Binding-site contacts:
Ligand atom C32 contacts residue ASP25 of chain 1.A at 3.2 Å.
Ligand atom C12 contacts residue GLY48 of chain 1.B at 3.2 Å.
Ligand atom C27 contacts residue ILE82 of chain 1.A at 3.6 Å (hydrophobic).
Ligand atom C14 contacts residue ASP29 of chain 1.B at 3.7 Å.
Ligand atom O2 contacts residue ASP30 of chain 1.A at 2.7 Å (salt-bridge).
Ligand atom C34 contacts residue ASP25 of chain 1.B at 3.8 Å.
Ligand atom O33 contacts residue ILE50 of chain 1.B at 3.3 Å.
Ligand atom O31 contacts residue ASP25 of chain 1.B at 2.6 Å (salt-bridge).
Ligand atom C15 contacts residue GLY48 of chain 1.B at 3.3 Å.
Ligand atom C26 contacts residue ILE82 of chain 1.A at 3.5 Å (hydrophobic).
Ligand atom C43 contacts residue ILE32 of chain 1.A at 3.5 Å (hydrophobic).
Ligand atom O1 contacts residue ALA28 of chain 1.B at 3.6 Å.
Ligand atom C1 contacts residue ASP29 of chain 1.B at 3.7 Å.
Ligand atom C1 contacts residue ASP30 of chain 1.B at 3.6 Å.
Ligand atom C31 contacts residue ASP25 of chain 1.B at 3.4 Å.
Ligand atom C2 contacts residue GLY48 of chain 1.B at 3.3 Å.
Ligand atom N21 contacts residue GLY27 of chain 1.B at 3.1 Å (h-bond).
Ligand atom C42 contacts residue ALA28 of chain 1.A at 3.8 Å (hydrophobic).
Ligand atom C28 contacts residue ILE82 of chain 1.A at 3.8 Å (hydrophobic).
Ligand atom O1 contacts residue ASP29 of chain 1.B at 2.8 Å (salt-bridge).
Ligand atom C28 contacts residue GLY49 of chain 1.B at 3.6 Å.
Ligand atom O31 contacts residue ASP25 of chain 1.A at 2.5 Å (salt-bridge).
Ligand atom C12 contacts residue VAL47 of chain 1.B at 3.7 Å (hydrophobic).
Ligand atom C33 contacts residue GLY27 of chain 1.A at 3.5 Å.
Ligand atom C46 contacts residue GLY48 of chain 1.A at 3.2 Å.
Ligand atom C28 contacts residue ILE50 of chain 1.B at 3.6 Å (hydrophobic).
Ligand atom O13 contacts residue ALA28 of chain 1.B at 3.6 Å.
Ligand atom C25 contacts residue GLY27 of chain 1.B at 3.5 Å.
Ligand atom C31 contacts residue ASP25 of chain 1.A at 3.3 Å.
Ligand atom C43 contacts residue ALA28 of chain 1.A at 3.7 Å (hydrophobic).
Ligand atom C44 contacts residue ILE32 of chain 1.A at 3.7 Å (hydrophobic).
Ligand atom C3 contacts residue ASP30 of chain 1.A at 3.5 Å.
Ligand atom O33 contacts residue GLY49 of chain 1.A at 3.4 Å.
Ligand atom C23 contacts residue ASP25 of chain 1.A at 3.5 Å.
Ligand atom O2 contacts residue ASP29 of chain 1.A at 3.5 Å (salt-bridge).
Ligand atom O32 contacts residue ILE84 of chain 1.A at 3.4 Å.
Ligand atom C45 contacts residue GLY48 of chain 1.A at 3.7 Å.
Ligand atom O31 contacts residue GLY27 of chain 1.B at 3.4 Å.
Ligand atom C23 contacts residue GLY27 of chain 1.B at 3.6 Å.
Ligand atom C25 contacts residue ILE82 of chain 1.A at 3.6 Å (hydrophobic).

Sequence of chain 1.A:
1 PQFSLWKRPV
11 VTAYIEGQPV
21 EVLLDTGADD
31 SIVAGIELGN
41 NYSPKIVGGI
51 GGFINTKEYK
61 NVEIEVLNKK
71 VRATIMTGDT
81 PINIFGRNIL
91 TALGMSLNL

Sequence of chain 1.B:
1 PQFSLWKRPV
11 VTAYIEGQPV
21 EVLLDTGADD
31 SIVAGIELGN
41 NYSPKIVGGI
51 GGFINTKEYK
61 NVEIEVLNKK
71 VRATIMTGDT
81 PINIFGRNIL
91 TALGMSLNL

This protein binds this small molecule.
Small molecule (SMILES): CC(C)CN(C[C@@H](O)[C@H](Cc1ccccc1)NC(=O)O[C@@H]1C[C@@H]2CCO[C@@H]2C1)S(=O)(=O)c1ccc(CO)cc1